Binding-site contacts:
Ligand atom C3' contacts residue PHE277 of chain 5.A at 3.6 Å (hydrophobic).
Ligand atom OP1 contacts residue PHE277 of chain 5.A at 4.1 Å.
Ligand atom C2' contacts residue PHE277 of chain 5.A at 2.8 Å (hydrophobic).
Ligand atom OP1 contacts residue ARG10 of chain 5.A at 3.8 Å.
Ligand atom O3' contacts residue PHE277 of chain 5.A at 4.1 Å.
Ligand atom C1' contacts residue PHE277 of chain 5.A at 3.9 Å (hydrophobic).

The small molecule below binds the protein below.
Small molecule (SMILES): Nc1ccn([C@H]2C[C@H](O)[C@@H](COP(=O)(O)O)O2)c(=O)n1

Sequence of chain 5.A:
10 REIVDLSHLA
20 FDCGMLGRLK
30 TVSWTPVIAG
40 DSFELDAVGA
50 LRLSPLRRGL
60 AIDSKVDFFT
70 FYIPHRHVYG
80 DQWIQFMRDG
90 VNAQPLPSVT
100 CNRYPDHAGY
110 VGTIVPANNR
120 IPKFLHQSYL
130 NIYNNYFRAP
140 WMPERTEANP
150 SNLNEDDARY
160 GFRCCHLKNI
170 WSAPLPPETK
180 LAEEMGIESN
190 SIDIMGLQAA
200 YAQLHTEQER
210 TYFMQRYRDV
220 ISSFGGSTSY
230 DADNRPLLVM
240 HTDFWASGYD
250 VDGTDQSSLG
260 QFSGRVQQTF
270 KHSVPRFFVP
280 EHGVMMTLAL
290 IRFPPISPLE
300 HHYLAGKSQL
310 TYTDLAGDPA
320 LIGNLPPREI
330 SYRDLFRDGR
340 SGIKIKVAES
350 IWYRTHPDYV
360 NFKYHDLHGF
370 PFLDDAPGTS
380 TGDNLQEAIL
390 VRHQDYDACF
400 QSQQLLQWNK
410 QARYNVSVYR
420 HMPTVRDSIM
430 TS